Binding-site contacts:
Ligand atom C6 contacts residue THR176 of chain 1.C at 4.2 Å.
Ligand atom O6 contacts residue ARG231 of chain 1.C at 4.1 Å.
Ligand atom C5 contacts residue ASN174 of chain 1.C at 3.7 Å.
Ligand atom O5 contacts residue ARG231 of chain 1.C at 4.5 Å.
Ligand atom O5 contacts residue ASN174 of chain 1.C at 2.4 Å (h-bond).
Ligand atom O5 contacts residue THR176 of chain 1.C at 4.1 Å.
Ligand atom C3 contacts residue ASN174 of chain 1.C at 3.8 Å.
Ligand atom C8 contacts residue ASP172 of chain 1.C at 4.3 Å.
Ligand atom C7 contacts residue ASN174 of chain 1.C at 3.7 Å.
Ligand atom O7 contacts residue ASN174 of chain 1.C at 4.1 Å.
Ligand atom C5 contacts residue THR176 of chain 1.C at 4.4 Å.
Ligand atom C1 contacts residue ASN174 of chain 1.C at 1.4 Å.
Ligand atom O6 contacts residue THR176 of chain 1.C at 3.9 Å.
Ligand atom C4 contacts residue ASN174 of chain 1.C at 4.2 Å.
Ligand atom C2 contacts residue ASN174 of chain 1.C at 2.5 Å.
Ligand atom N2 contacts residue ASN174 of chain 1.C at 2.9 Å (h-bond).

This protein binds this small molecule.
Small molecule (SMILES): CC(=O)N[C@@H]1[C@@H](O)[C@H](O)[C@@H](CO)O[C@H]1O

Sequence of chain 1.C:
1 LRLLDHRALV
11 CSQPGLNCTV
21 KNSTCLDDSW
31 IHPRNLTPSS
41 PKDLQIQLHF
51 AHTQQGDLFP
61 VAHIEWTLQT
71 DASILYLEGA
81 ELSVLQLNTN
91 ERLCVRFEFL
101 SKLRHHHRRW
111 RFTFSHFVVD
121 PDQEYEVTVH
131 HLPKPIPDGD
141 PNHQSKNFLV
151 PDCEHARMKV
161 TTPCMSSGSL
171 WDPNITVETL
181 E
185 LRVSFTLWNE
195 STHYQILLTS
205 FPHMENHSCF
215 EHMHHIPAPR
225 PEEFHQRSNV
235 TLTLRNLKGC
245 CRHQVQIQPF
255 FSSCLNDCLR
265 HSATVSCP